Binding-site contacts:
Ligand atom C1 contacts residue ASN154 of chain 23.A at 1.4 Å.
Ligand atom C3 contacts residue ASN154 of chain 23.A at 3.8 Å.
Ligand atom C6 contacts residue HIS104 of chain 23.C at 3.8 Å.
Ligand atom O6 contacts residue HIS104 of chain 23.C at 3.6 Å.
Ligand atom O5 contacts residue ASN154 of chain 23.A at 2.3 Å (h-bond).
Ligand atom C7 contacts residue ASN154 of chain 23.A at 3.5 Å.
Ligand atom N2 contacts residue ASN154 of chain 23.A at 3.0 Å (h-bond).
Ligand atom C4 contacts residue ASN154 of chain 23.A at 4.2 Å.
Ligand atom C5 contacts residue HIS104 of chain 23.C at 3.4 Å.
Ligand atom C2 contacts residue ASN154 of chain 23.A at 2.5 Å.
Ligand atom C4 contacts residue HIS104 of chain 23.C at 4.0 Å.
Ligand atom C1 contacts residue HIS104 of chain 23.C at 3.5 Å.
Ligand atom O4 contacts residue HIS104 of chain 23.C at 3.8 Å.
Ligand atom O7 contacts residue ASN154 of chain 23.A at 3.2 Å (h-bond).
Ligand atom C3 contacts residue HIS104 of chain 23.C at 3.7 Å.
Ligand atom O5 contacts residue HIS104 of chain 23.C at 3.7 Å.
Ligand atom C2 contacts residue HIS104 of chain 23.C at 4.2 Å.
Ligand atom C5 contacts residue ASN154 of chain 23.A at 3.6 Å.

A small-molecule ligand and the protein it binds are described below.
Small molecule (SMILES): CC(=O)N[C@@H]1[C@@H](O)[C@H](O)[C@@H](CO)O[C@H]1O

Sequence of chain 23.C:
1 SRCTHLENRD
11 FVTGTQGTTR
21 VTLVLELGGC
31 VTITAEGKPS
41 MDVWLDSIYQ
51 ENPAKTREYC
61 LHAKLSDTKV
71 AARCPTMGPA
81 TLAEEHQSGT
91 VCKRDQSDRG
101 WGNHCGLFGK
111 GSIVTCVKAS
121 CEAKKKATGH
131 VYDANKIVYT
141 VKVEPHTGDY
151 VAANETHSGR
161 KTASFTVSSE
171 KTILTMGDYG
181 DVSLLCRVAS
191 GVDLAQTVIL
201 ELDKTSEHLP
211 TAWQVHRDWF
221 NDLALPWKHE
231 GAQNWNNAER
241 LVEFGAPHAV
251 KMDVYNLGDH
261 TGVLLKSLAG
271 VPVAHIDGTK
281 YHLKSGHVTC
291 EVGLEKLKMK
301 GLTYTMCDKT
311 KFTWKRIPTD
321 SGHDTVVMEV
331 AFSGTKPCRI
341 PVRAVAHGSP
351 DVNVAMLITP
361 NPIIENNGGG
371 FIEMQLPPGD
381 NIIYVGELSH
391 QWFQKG

Sequence of chain 23.A:
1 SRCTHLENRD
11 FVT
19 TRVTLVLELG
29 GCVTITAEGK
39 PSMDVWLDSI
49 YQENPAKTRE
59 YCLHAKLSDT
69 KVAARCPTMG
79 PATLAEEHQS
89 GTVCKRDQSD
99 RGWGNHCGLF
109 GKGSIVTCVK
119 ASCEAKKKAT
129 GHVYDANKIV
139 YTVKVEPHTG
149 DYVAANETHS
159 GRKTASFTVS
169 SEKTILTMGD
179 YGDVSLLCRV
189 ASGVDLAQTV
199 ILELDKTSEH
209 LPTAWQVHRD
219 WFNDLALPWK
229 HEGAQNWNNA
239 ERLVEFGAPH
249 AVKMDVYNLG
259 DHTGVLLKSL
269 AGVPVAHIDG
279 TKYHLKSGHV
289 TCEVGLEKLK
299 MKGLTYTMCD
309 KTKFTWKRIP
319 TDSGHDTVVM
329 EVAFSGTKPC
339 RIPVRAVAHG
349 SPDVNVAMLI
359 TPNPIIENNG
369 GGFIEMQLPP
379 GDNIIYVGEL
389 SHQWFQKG